Binding-site contacts:
Ligand atom C7 contacts residue ASN689 of chain 1.A at 3.3 Å.
Ligand atom C2 contacts residue ASN689 of chain 1.A at 2.5 Å.
Ligand atom O6 contacts residue TYR776 of chain 1.C at 3.4 Å.
Ligand atom C5 contacts residue ASN689 of chain 1.A at 3.7 Å.
Ligand atom C8 contacts residue GLY1111 of chain 1.A at 4.2 Å.
Ligand atom C8 contacts residue ASN690 of chain 1.A at 4.5 Å.
Ligand atom C1 contacts residue ASN689 of chain 1.A at 1.4 Å.
Ligand atom C3 contacts residue ASN689 of chain 1.A at 3.8 Å.
Ligand atom C4 contacts residue ASN689 of chain 1.A at 4.2 Å.
Ligand atom N2 contacts residue ASN689 of chain 1.A at 2.9 Å (h-bond).
Ligand atom O5 contacts residue ASN689 of chain 1.A at 2.4 Å (h-bond).
Ligand atom O7 contacts residue ASN689 of chain 1.A at 3.3 Å (h-bond).
Ligand atom C8 contacts residue ASN689 of chain 1.A at 4.4 Å.
Ligand atom O5 contacts residue TYR776 of chain 1.C at 4.0 Å.

Sequence of chain 1.A:
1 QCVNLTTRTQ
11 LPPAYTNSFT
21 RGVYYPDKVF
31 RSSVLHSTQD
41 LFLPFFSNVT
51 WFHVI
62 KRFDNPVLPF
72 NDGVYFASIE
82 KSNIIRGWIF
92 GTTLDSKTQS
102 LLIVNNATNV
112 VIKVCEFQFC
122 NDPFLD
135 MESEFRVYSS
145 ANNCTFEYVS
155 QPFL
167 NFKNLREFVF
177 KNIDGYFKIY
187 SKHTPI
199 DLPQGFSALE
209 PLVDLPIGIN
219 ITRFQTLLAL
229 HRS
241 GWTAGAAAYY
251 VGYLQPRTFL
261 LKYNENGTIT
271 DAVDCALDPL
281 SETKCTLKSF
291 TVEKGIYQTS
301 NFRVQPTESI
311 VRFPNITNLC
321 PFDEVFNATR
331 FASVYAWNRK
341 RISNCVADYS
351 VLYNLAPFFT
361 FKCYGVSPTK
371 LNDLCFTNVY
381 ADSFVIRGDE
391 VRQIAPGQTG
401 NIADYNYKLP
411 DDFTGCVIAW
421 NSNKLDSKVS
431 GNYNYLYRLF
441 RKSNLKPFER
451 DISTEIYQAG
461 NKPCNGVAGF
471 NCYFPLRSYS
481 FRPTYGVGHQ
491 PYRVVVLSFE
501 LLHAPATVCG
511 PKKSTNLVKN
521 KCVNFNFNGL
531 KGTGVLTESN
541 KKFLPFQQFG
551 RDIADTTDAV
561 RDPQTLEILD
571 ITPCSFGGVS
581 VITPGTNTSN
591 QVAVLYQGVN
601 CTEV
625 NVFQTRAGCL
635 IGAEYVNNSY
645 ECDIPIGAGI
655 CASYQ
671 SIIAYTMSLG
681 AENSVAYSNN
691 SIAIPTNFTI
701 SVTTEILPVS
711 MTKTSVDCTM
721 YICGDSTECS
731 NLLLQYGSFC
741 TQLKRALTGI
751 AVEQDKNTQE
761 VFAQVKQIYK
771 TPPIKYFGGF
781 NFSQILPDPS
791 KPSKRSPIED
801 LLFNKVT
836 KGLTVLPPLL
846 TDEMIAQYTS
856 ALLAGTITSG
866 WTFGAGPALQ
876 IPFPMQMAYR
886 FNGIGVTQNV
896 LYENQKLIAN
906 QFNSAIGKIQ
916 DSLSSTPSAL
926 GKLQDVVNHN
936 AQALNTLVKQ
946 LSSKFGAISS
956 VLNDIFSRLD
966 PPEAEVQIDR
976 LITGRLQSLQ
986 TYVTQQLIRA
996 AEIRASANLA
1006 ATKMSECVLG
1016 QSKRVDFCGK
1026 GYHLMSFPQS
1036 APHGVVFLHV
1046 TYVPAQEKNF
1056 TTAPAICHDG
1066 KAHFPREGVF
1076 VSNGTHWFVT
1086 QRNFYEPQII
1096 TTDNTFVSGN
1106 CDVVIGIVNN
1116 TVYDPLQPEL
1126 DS

Sequence of chain 1.C:
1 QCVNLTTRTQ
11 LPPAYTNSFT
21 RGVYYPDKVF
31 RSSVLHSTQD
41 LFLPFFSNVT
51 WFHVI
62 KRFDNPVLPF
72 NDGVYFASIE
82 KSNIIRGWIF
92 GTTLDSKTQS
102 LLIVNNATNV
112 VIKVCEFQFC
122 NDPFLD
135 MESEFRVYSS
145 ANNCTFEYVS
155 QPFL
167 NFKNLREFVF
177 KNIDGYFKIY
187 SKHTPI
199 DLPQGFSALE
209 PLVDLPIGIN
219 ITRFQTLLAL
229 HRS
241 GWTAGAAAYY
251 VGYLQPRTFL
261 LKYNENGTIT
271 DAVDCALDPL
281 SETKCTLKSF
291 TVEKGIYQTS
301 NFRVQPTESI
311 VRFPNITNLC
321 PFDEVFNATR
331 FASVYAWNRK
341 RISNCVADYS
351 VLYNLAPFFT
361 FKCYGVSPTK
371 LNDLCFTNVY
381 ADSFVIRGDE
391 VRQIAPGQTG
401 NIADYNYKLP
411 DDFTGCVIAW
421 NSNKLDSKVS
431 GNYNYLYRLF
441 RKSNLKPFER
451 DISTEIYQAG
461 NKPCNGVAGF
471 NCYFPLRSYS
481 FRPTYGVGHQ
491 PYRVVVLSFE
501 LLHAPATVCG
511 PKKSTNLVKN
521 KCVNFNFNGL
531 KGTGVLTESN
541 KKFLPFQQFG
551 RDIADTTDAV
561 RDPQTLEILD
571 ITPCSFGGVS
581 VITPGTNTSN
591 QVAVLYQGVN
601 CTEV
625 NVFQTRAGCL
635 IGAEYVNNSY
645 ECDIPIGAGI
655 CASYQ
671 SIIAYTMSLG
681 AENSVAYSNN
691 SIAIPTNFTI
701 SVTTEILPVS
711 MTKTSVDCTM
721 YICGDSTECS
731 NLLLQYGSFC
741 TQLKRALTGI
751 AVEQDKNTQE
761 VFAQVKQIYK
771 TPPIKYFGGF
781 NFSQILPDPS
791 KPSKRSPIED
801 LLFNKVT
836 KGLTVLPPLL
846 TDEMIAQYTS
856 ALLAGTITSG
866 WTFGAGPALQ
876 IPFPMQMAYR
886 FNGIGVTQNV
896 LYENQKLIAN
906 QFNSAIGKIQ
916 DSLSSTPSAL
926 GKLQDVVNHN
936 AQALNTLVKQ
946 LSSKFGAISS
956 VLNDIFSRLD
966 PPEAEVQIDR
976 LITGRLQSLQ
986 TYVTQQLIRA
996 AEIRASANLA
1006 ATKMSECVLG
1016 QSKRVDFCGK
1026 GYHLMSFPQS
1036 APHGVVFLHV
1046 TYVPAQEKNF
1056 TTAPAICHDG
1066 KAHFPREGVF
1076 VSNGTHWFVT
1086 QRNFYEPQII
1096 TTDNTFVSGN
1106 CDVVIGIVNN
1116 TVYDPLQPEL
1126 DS

A small-molecule ligand and the protein it binds are described below.
Small molecule (SMILES): CC(=O)N[C@@H]1[C@@H](O)[C@H](O)[C@@H](CO)O[C@H]1O